Sequence of chain 1.G:
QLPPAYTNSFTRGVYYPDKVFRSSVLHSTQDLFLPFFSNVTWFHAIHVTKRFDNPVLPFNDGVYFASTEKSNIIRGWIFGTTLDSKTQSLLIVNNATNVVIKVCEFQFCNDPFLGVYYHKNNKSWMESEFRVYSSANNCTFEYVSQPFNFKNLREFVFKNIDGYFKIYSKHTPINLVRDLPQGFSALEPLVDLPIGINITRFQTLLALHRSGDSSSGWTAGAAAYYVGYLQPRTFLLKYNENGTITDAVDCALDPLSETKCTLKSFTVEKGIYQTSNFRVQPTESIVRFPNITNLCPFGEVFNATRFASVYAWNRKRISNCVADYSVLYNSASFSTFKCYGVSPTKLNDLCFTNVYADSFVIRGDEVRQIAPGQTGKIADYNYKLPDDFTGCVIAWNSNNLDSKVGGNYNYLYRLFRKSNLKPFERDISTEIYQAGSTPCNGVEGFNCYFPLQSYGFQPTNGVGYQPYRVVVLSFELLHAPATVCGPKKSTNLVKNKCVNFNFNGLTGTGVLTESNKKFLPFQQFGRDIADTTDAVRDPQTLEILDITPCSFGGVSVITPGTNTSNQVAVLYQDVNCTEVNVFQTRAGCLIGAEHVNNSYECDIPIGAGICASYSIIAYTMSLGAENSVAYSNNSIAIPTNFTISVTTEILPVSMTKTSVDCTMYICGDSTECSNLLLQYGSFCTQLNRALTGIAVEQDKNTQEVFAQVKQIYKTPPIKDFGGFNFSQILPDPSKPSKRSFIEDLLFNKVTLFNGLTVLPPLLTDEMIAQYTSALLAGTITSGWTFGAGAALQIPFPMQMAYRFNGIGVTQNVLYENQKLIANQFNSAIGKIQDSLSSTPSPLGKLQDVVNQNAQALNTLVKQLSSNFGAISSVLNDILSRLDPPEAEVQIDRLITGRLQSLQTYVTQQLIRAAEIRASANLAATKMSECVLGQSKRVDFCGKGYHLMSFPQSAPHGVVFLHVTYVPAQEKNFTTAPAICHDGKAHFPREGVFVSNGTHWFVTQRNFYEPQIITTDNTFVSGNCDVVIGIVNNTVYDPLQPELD

Binding-site contacts:
Ligand atom C1 contacts residue ASN343 of chain 1.G at 1.5 Å.
Ligand atom O3 contacts residue VAL367 of chain 1.G at 4.0 Å.
Ligand atom N2 contacts residue PHE374 of chain 1.G at 4.4 Å.
Ligand atom O7 contacts residue VAL367 of chain 1.G at 4.0 Å.
Ligand atom O7 contacts residue ASN343 of chain 1.G at 4.0 Å.
Ligand atom C8 contacts residue PHE338 of chain 1.G at 3.3 Å (hydrophobic).
Ligand atom C7 contacts residue GLY339 of chain 1.G at 3.6 Å.
Ligand atom C7 contacts residue PHE338 of chain 1.G at 4.2 Å (hydrophobic).
Ligand atom O4 contacts residue SER371 of chain 1.G at 4.0 Å.
Ligand atom C2 contacts residue ASN343 of chain 1.G at 2.6 Å.
Ligand atom C8 contacts residue GLY339 of chain 1.G at 3.6 Å.
Ligand atom C3 contacts residue ASN343 of chain 1.G at 3.9 Å.
Ligand atom O3 contacts residue SER371 of chain 1.G at 4.3 Å.
Ligand atom C7 contacts residue PHE342 of chain 1.G at 4.0 Å (hydrophobic).
Ligand atom C8 contacts residue PHE342 of chain 1.G at 3.4 Å (hydrophobic).
Ligand atom O7 contacts residue GLY339 of chain 1.G at 3.7 Å.
Ligand atom N2 contacts residue ASN343 of chain 1.G at 3.2 Å (h-bond).
Ligand atom C8 contacts residue LEU368 of chain 1.G at 4.4 Å (hydrophobic).
Ligand atom O5 contacts residue ASN343 of chain 1.G at 2.3 Å (h-bond).
Ligand atom N2 contacts residue GLY339 of chain 1.G at 4.2 Å.
Ligand atom C5 contacts residue ASN343 of chain 1.G at 3.6 Å.
Ligand atom C7 contacts residue ASN343 of chain 1.G at 3.8 Å.
Ligand atom N2 contacts residue PHE342 of chain 1.G at 3.8 Å.
Ligand atom C4 contacts residue ASN343 of chain 1.G at 4.3 Å.

This small molecule binds to this protein.
Small molecule (SMILES): CC(=O)N[C@@H]1[C@@H](O)[C@H](O)[C@@H](CO)O[C@H]1O